Binding-site contacts:
Ligand atom C1 contacts residue HIS299 of chain 1.C at 4.1 Å.
Ligand atom C8 contacts residue CYS266 of chain 1.C at 4.4 Å (hydrophobic).
Ligand atom C8 contacts residue THR267 of chain 1.C at 3.5 Å.
Ligand atom O7 contacts residue ASN301 of chain 1.C at 3.5 Å (h-bond).
Ligand atom C8 contacts residue GLU105 of chain 1.E at 3.3 Å.
Ligand atom C4 contacts residue ASN301 of chain 1.C at 4.2 Å.
Ligand atom O5 contacts residue ILE383 of chain 1.C at 3.5 Å.
Ligand atom O5 contacts residue ASN301 of chain 1.C at 2.4 Å (h-bond).
Ligand atom N2 contacts residue GLU105 of chain 1.E at 4.4 Å.
Ligand atom C8 contacts residue ASN301 of chain 1.C at 3.6 Å.
Ligand atom C5 contacts residue ILE383 of chain 1.C at 4.2 Å (hydrophobic).
Ligand atom C3 contacts residue HIS299 of chain 1.C at 3.7 Å.
Ligand atom N2 contacts residue HIS299 of chain 1.C at 3.1 Å (h-bond).
Ligand atom C5 contacts residue ASN301 of chain 1.C at 3.6 Å.
Ligand atom C7 contacts residue GLU105 of chain 1.E at 3.4 Å.
Ligand atom C8 contacts residue ASN265 of chain 1.C at 3.4 Å.
Ligand atom C7 contacts residue ASN265 of chain 1.C at 4.4 Å.
Ligand atom C2 contacts residue HIS299 of chain 1.C at 3.9 Å.
Ligand atom C8 contacts residue HIS299 of chain 1.C at 4.1 Å.
Ligand atom C2 contacts residue ASN301 of chain 1.C at 2.4 Å.
Ligand atom O3 contacts residue HIS299 of chain 1.C at 4.2 Å.
Ligand atom C3 contacts residue ASN301 of chain 1.C at 3.6 Å.
Ligand atom C7 contacts residue HIS299 of chain 1.C at 4.1 Å.
Ligand atom C7 contacts residue ASN301 of chain 1.C at 3.3 Å.
Ligand atom O7 contacts residue GLU105 of chain 1.E at 3.3 Å (salt-bridge).
Ligand atom N2 contacts residue ASN301 of chain 1.C at 2.8 Å (h-bond).
Ligand atom O7 contacts residue ASN265 of chain 1.C at 4.5 Å.
Ligand atom C8 contacts residue LEU106 of chain 1.E at 3.8 Å (hydrophobic).
Ligand atom C1 contacts residue ILE383 of chain 1.C at 3.5 Å (hydrophobic).
Ligand atom O5 contacts residue SER381 of chain 1.C at 4.4 Å.
Ligand atom C7 contacts residue TRP104 of chain 1.E at 3.9 Å (hydrophobic).
Ligand atom O7 contacts residue TRP104 of chain 1.E at 3.5 Å (h-bond).
Ligand atom C8 contacts residue TRP104 of chain 1.E at 3.6 Å (hydrophobic).
Ligand atom C1 contacts residue ASN301 of chain 1.C at 1.4 Å.

Sequence of chain 1.C:
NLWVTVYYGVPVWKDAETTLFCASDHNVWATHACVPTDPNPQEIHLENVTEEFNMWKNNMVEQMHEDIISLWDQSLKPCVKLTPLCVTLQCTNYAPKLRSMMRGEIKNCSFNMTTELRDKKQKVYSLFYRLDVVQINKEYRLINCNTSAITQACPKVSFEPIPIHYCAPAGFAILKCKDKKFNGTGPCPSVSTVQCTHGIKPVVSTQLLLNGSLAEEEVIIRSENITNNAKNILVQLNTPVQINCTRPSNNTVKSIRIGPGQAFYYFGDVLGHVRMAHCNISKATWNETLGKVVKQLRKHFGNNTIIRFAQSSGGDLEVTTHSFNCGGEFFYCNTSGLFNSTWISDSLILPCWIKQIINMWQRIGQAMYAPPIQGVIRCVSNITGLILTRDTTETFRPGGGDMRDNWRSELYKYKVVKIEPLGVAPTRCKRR

Sequence of chain 1.E:
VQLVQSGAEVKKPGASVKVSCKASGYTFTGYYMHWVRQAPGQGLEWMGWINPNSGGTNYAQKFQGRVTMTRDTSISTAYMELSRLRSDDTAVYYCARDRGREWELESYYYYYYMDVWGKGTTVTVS

This protein binds this small molecule.
Small molecule (SMILES): CC(=O)N[C@H]1[C@H](O[C@H]2[C@H](O)[C@@H](NC(C)=O)CO[C@@H]2CO)O[C@H](CO)[C@@H](O)[C@@H]1O